Sequence of chain 1.A:
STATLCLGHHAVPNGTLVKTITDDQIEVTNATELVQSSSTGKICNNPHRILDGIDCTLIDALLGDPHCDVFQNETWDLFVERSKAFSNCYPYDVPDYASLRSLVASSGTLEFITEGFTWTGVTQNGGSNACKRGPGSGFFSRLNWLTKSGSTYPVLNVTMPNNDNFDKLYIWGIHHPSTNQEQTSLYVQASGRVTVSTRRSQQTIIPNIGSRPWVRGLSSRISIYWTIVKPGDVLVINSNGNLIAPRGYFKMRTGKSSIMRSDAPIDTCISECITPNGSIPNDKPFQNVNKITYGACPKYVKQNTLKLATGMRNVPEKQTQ

Binding-site contacts:
Ligand atom C8 contacts residue THR159 of chain 1.A at 3.5 Å.
Ligand atom O7 contacts residue ASN157 of chain 1.A at 3.5 Å (h-bond).
Ligand atom C6 contacts residue VAL236 of chain 1.A at 4.5 Å (hydrophobic).
Ligand atom C4 contacts residue TRP214 of chain 2.A at 4.4 Å (hydrophobic).
Ligand atom O6 contacts residue THR159 of chain 1.A at 2.5 Å (h-bond).
Ligand atom C8 contacts residue VAL234 of chain 1.A at 4.3 Å (hydrophobic).
Ligand atom N2 contacts residue ASN157 of chain 1.A at 2.9 Å (h-bond).
Ligand atom C4 contacts residue ASN157 of chain 1.A at 4.2 Å.
Ligand atom C2 contacts residue TRP214 of chain 2.A at 3.9 Å (hydrophobic).
Ligand atom C8 contacts residue SER211 of chain 2.A at 4.1 Å.
Ligand atom C7 contacts residue PRO213 of chain 2.A at 4.3 Å (hydrophobic).
Ligand atom C5 contacts residue ASN157 of chain 1.A at 3.7 Å.
Ligand atom C7 contacts residue TRP214 of chain 2.A at 3.7 Å (hydrophobic).
Ligand atom C3 contacts residue ASN157 of chain 1.A at 3.8 Å.
Ligand atom O5 contacts residue ASN157 of chain 1.A at 2.4 Å (h-bond).
Ligand atom C8 contacts residue VAL236 of chain 1.A at 4.3 Å (hydrophobic).
Ligand atom C5 contacts residue THR159 of chain 1.A at 4.3 Å.
Ligand atom C3 contacts residue TRP214 of chain 2.A at 4.4 Å (hydrophobic).
Ligand atom C2 contacts residue ASN157 of chain 1.A at 2.4 Å.
Ligand atom O3 contacts residue TRP214 of chain 2.A at 3.9 Å.
Ligand atom C6 contacts residue THR159 of chain 1.A at 3.0 Å.
Ligand atom O7 contacts residue TRP214 of chain 2.A at 2.6 Å (h-bond).
Ligand atom N2 contacts residue TRP214 of chain 2.A at 4.3 Å.
Ligand atom O7 contacts residue ARG212 of chain 2.A at 4.2 Å.
Ligand atom C7 contacts residue SER211 of chain 2.A at 4.3 Å.
Ligand atom O2 contacts residue TRP214 of chain 2.A at 3.3 Å.
Ligand atom C4 contacts residue TRP214 of chain 2.A at 4.2 Å (hydrophobic).
Ligand atom C8 contacts residue PRO213 of chain 2.A at 4.4 Å (hydrophobic).
Ligand atom N2 contacts residue SER211 of chain 2.A at 3.5 Å (h-bond).
Ligand atom O5 contacts residue THR159 of chain 1.A at 4.2 Å.
Ligand atom C8 contacts residue ASN157 of chain 1.A at 4.5 Å.
Ligand atom C7 contacts residue ASN157 of chain 1.A at 3.4 Å.
Ligand atom O7 contacts residue PRO213 of chain 2.A at 3.4 Å.
Ligand atom C1 contacts residue SER211 of chain 2.A at 4.0 Å.
Ligand atom C1 contacts residue ASN157 of chain 1.A at 1.4 Å.
Ligand atom C2 contacts residue SER211 of chain 2.A at 4.3 Å.

Sequence of chain 2.A:
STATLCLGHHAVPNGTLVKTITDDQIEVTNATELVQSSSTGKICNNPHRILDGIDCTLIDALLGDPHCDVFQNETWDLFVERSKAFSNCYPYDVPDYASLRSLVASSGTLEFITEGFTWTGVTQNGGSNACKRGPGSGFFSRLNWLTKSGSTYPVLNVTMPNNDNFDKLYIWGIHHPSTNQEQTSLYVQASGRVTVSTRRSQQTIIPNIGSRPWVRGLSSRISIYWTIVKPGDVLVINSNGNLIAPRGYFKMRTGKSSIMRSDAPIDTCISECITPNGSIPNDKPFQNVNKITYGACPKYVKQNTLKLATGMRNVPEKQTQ

This protein binds this small molecule.
Small molecule (SMILES): CC(=O)N[C@H]1[C@H](O[C@H]2[C@H](O)[C@@H](NC(C)=O)CO[C@@H]2CO)O[C@H](CO)[C@@H](O[C@@H]2O[C@H](CO[C@H]3O[C@H](CO)[C@@H](O)[C@H](O)[C@@H]3O)[C@@H](O)[C@H](O[C@H]3O[C@H](CO)[C@@H](O)[C@H](O)[C@@H]3O)[C@@H]2O)[C@@H]1O